Sequence of chain 3.A:
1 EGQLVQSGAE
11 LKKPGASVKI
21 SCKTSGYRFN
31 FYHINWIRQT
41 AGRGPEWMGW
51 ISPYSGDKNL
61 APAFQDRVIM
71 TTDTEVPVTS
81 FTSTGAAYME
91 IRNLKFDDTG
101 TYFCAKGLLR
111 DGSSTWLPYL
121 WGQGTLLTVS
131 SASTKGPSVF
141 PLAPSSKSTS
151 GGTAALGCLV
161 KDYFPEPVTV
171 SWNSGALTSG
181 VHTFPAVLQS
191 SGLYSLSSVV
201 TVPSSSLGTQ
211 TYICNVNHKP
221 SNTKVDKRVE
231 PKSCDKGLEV

Sequence of chain 3.B:
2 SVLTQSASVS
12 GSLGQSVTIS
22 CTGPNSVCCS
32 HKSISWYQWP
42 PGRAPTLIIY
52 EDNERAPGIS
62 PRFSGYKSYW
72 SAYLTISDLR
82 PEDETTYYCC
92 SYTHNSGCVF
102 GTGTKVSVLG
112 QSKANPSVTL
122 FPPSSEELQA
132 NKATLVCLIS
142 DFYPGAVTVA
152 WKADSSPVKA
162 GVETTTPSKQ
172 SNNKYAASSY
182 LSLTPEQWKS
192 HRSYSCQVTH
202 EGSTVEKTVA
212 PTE

Sequence of chain 3.F:
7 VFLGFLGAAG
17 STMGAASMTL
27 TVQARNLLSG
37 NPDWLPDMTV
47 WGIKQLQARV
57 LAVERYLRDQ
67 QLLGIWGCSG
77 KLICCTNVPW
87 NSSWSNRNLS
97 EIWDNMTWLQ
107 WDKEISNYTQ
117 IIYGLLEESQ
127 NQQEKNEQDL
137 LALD

A small-molecule ligand and the protein it binds are described below.
Small molecule (SMILES): CC(=O)N[C@@H]1[C@@H](O)[C@H](O)[C@@H](CO)O[C@H]1O

Binding-site contacts:
Ligand atom C3 contacts residue ASN101 of chain 3.F at 3.8 Å.
Ligand atom C4 contacts residue ASN101 of chain 3.F at 4.2 Å.
Ligand atom O6 contacts residue LEU108 of chain 3.A at 3.3 Å.
Ligand atom O5 contacts residue ASN101 of chain 3.F at 2.4 Å (h-bond).
Ligand atom O7 contacts residue ASN101 of chain 3.F at 4.3 Å.
Ligand atom C8 contacts residue ASN101 of chain 3.F at 3.3 Å.
Ligand atom C8 contacts residue GLN106 of chain 3.F at 3.6 Å.
Ligand atom O6 contacts residue TYR119 of chain 3.A at 3.3 Å.
Ligand atom C3 contacts residue GLU97 of chain 3.F at 4.2 Å.
Ligand atom C1 contacts residue LEU109 of chain 3.A at 4.4 Å (hydrophobic).
Ligand atom O4 contacts residue GLU97 of chain 3.F at 4.0 Å.
Ligand atom N2 contacts residue ASN101 of chain 3.F at 2.9 Å (h-bond).
Ligand atom C5 contacts residue LEU109 of chain 3.A at 4.5 Å (hydrophobic).
Ligand atom O7 contacts residue ARG93 of chain 3.F at 4.4 Å.
Ligand atom O5 contacts residue LEU108 of chain 3.A at 3.6 Å (h-bond).
Ligand atom C6 contacts residue LEU108 of chain 3.A at 3.7 Å (hydrophobic).
Ligand atom C6 contacts residue TYR119 of chain 3.A at 3.7 Å (hydrophobic).
Ligand atom N2 contacts residue ARG93 of chain 3.F at 3.8 Å.
Ligand atom C8 contacts residue MET102 of chain 3.F at 4.2 Å (hydrophobic).
Ligand atom O4 contacts residue PRO58 of chain 3.B at 4.1 Å.
Ligand atom O3 contacts residue ARG93 of chain 3.F at 4.1 Å.
Ligand atom O5 contacts residue LEU109 of chain 3.A at 4.0 Å.
Ligand atom C7 contacts residue ASN101 of chain 3.F at 3.6 Å.
Ligand atom O3 contacts residue GLU97 of chain 3.F at 4.3 Å.
Ligand atom C1 contacts residue ASN101 of chain 3.F at 1.4 Å.
Ligand atom C7 contacts residue ARG93 of chain 3.F at 3.9 Å.
Ligand atom C5 contacts residue ASN101 of chain 3.F at 3.7 Å.
Ligand atom C2 contacts residue ASN101 of chain 3.F at 2.4 Å.
Ligand atom O4 contacts residue TYR119 of chain 3.A at 3.9 Å.
Ligand atom C1 contacts residue LEU108 of chain 3.A at 4.4 Å (hydrophobic).
Ligand atom C4 contacts residue TYR119 of chain 3.A at 4.5 Å (hydrophobic).
Ligand atom C8 contacts residue ARG93 of chain 3.F at 3.4 Å.